Binding-site contacts:
Ligand atom C1 contacts residue NAG1 of chain 1.M at 4.2 Å.
Ligand atom C5 contacts residue VAL414 of chain 1.D at 3.7 Å (hydrophobic).
Ligand atom C3 contacts residue GLU181 of chain 1.D at 3.9 Å.
Ligand atom O5 contacts residue ASN232 of chain 1.D at 2.4 Å (h-bond).
Ligand atom C4 contacts residue ASN232 of chain 1.D at 4.2 Å.
Ligand atom C8 contacts residue PHE345 of chain 1.D at 4.2 Å (hydrophobic).
Ligand atom C7 contacts residue ASN346 of chain 1.D at 4.2 Å.
Ligand atom O3 contacts residue CYS413 of chain 1.D at 3.7 Å.
Ligand atom C8 contacts residue VAL224 of chain 1.D at 4.1 Å (hydrophobic).
Ligand atom C3 contacts residue VAL414 of chain 1.D at 4.0 Å (hydrophobic).
Ligand atom C7 contacts residue ASN232 of chain 1.D at 3.3 Å.
Ligand atom C4 contacts residue GLU181 of chain 1.D at 3.5 Å.
Ligand atom C6 contacts residue GLU181 of chain 1.D at 3.9 Å.
Ligand atom C4 contacts residue VAL414 of chain 1.D at 4.2 Å (hydrophobic).
Ligand atom C8 contacts residue LEU231 of chain 1.D at 3.8 Å (hydrophobic).
Ligand atom O7 contacts residue ASN232 of chain 1.D at 3.2 Å (h-bond).
Ligand atom O6 contacts residue GLY348 of chain 1.D at 3.9 Å.
Ligand atom C5 contacts residue NAG1 of chain 1.M at 3.7 Å.
Ligand atom C5 contacts residue GLU181 of chain 1.D at 3.8 Å.
Ligand atom C6 contacts residue NAG1 of chain 1.M at 3.8 Å.
Ligand atom C2 contacts residue GLU181 of chain 1.D at 3.9 Å.
Ligand atom C1 contacts residue GLU181 of chain 1.D at 3.8 Å.
Ligand atom O7 contacts residue VAL224 of chain 1.D at 3.7 Å.
Ligand atom O3 contacts residue GLU181 of chain 1.D at 3.6 Å.
Ligand atom C2 contacts residue ASN232 of chain 1.D at 2.5 Å.
Ligand atom C1 contacts residue SER415 of chain 1.D at 3.5 Å.
Ligand atom O7 contacts residue PRO182 of chain 1.D at 3.6 Å.
Ligand atom O4 contacts residue VAL414 of chain 1.D at 4.1 Å.
Ligand atom N2 contacts residue SER415 of chain 1.D at 3.6 Å.
Ligand atom O6 contacts residue CYS413 of chain 1.D at 3.8 Å.
Ligand atom C6 contacts residue GLY348 of chain 1.D at 4.1 Å.
Ligand atom C5 contacts residue ASN232 of chain 1.D at 3.7 Å.
Ligand atom N2 contacts residue ASN232 of chain 1.D at 2.9 Å (h-bond).
Ligand atom C1 contacts residue ASN232 of chain 1.D at 1.4 Å.
Ligand atom O5 contacts residue NAG1 of chain 1.M at 3.7 Å.
Ligand atom C2 contacts residue SER415 of chain 1.D at 4.0 Å.
Ligand atom C8 contacts residue ASN346 of chain 1.D at 3.5 Å.
Ligand atom O5 contacts residue GLU181 of chain 1.D at 4.0 Å.
Ligand atom C3 contacts residue ASN232 of chain 1.D at 3.8 Å.
Ligand atom O6 contacts residue ARG412 of chain 1.D at 4.2 Å.

The small molecule below binds the protein below.
Small molecule (SMILES): CC(=O)N[C@H]1[C@H](O[C@H]2[C@H](O)[C@@H](NC(C)=O)CO[C@@H]2CO)O[C@H](CO)[C@@H](O[C@@H]2O[C@H](CO)[C@@H](O)[C@H](O)[C@@H]2O)[C@@H]1O

Sequence of chain 1.D:
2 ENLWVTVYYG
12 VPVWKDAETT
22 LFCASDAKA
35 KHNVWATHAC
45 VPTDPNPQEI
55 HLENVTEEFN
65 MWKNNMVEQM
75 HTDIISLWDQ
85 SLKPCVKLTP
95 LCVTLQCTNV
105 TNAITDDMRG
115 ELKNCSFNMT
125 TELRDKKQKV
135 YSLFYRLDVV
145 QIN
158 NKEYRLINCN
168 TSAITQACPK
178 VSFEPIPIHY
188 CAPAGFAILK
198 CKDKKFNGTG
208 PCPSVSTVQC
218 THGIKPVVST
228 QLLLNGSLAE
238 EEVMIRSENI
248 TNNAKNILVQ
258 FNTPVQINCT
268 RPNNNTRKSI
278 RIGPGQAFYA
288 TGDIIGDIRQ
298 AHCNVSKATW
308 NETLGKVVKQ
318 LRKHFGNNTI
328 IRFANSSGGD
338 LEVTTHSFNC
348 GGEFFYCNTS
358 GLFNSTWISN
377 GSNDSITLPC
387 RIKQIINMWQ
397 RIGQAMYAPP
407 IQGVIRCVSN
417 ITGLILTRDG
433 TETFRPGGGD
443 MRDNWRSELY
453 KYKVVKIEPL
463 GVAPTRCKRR